Sequence of chain 32.C:
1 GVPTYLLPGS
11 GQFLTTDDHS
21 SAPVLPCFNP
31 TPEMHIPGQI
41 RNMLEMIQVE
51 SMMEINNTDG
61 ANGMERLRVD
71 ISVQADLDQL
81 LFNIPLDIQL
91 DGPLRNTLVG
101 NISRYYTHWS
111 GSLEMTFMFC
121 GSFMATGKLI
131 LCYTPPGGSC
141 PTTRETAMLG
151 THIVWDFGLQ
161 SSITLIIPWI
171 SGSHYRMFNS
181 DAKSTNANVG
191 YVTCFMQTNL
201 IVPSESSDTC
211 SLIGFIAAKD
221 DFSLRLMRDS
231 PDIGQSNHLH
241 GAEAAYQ

Sequence of chain 32.A:
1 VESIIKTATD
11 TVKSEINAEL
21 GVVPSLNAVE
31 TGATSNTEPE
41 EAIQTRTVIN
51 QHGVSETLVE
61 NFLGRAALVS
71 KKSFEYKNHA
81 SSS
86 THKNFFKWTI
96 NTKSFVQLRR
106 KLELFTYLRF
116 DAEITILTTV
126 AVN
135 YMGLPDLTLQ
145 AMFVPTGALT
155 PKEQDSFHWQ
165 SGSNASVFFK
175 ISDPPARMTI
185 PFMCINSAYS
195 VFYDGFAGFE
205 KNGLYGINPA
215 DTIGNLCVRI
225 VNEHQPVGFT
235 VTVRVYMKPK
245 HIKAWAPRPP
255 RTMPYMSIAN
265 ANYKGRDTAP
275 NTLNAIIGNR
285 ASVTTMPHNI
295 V

Binding-site contacts:
Ligand atom C5 contacts residue GLY282 of chain 32.A at 3.8 Å.
Ligand atom O5 contacts residue ASN283 of chain 32.A at 3.7 Å.
Ligand atom C10 contacts residue ASN275 of chain 32.A at 3.3 Å.
Ligand atom C2 contacts residue ASP91 of chain 32.C at 3.2 Å.
Ligand atom C11 contacts residue PRO231 of chain 32.C at 3.5 Å (hydrophobic).
Ligand atom C4 contacts residue PRO231 of chain 32.C at 3.6 Å (hydrophobic).
Ligand atom C3 contacts residue ARG104 of chain 32.C at 3.8 Å.
Ligand atom O4 contacts residue PRO231 of chain 32.C at 3.9 Å.
Ligand atom C10 contacts residue PRO231 of chain 32.C at 3.8 Å (hydrophobic).
Ligand atom O4 contacts residue ASP232 of chain 32.C at 2.8 Å (salt-bridge).
Ligand atom C4 contacts residue ASP232 of chain 32.C at 3.4 Å.
Ligand atom C11 contacts residue GLY234 of chain 32.C at 3.8 Å.
Ligand atom C6 contacts residue ASN283 of chain 32.A at 3.8 Å.
Ligand atom O2 contacts residue GLY282 of chain 32.A at 3.8 Å.
Ligand atom C5 contacts residue ASN283 of chain 32.A at 3.8 Å.
Ligand atom O4 contacts residue ASN275 of chain 32.A at 3.0 Å (h-bond).
Ligand atom O1B contacts residue ARG104 of chain 32.C at 3.0 Å (salt-bridge).
Ligand atom O6 contacts residue ASN283 of chain 32.A at 3.0 Å (h-bond).
Ligand atom C11 contacts residue ASP232 of chain 32.C at 3.6 Å.
Ligand atom C5 contacts residue ASN275 of chain 32.A at 3.5 Å.
Ligand atom O6 contacts residue PRO274 of chain 32.A at 3.6 Å.
Ligand atom O2 contacts residue PRO274 of chain 32.A at 3.4 Å.
Ligand atom N5 contacts residue ASN275 of chain 32.A at 3.4 Å (h-bond).
Ligand atom O6 contacts residue ALA273 of chain 32.A at 3.7 Å.
Ligand atom O2 contacts residue ASP91 of chain 32.C at 2.5 Å (salt-bridge).
Ligand atom C1 contacts residue ARG104 of chain 32.C at 3.8 Å.
Ligand atom O7 contacts residue PRO274 of chain 32.A at 3.6 Å.
Ligand atom O10 contacts residue ARG270 of chain 32.A at 3.6 Å.
Ligand atom O10 contacts residue ASN275 of chain 32.A at 3.0 Å (h-bond).
Ligand atom N5 contacts residue PRO231 of chain 32.C at 3.0 Å (h-bond).
Ligand atom C1 contacts residue ASN283 of chain 32.A at 3.4 Å.
Ligand atom O6 contacts residue GLY282 of chain 32.A at 3.5 Å.
Ligand atom O4 contacts residue ARG95 of chain 32.C at 3.5 Å.
Ligand atom C11 contacts residue ILE233 of chain 32.C at 3.6 Å (hydrophobic).
Ligand atom C6 contacts residue ALA273 of chain 32.A at 3.8 Å (hydrophobic).
Ligand atom C4 contacts residue ASN275 of chain 32.A at 3.7 Å.
Ligand atom C6 contacts residue GLY282 of chain 32.A at 3.6 Å.
Ligand atom C5 contacts residue PRO231 of chain 32.C at 3.7 Å (hydrophobic).
Ligand atom C5 contacts residue PRO274 of chain 32.A at 3.9 Å (hydrophobic).
Ligand atom O3 contacts residue ASP91 of chain 32.C at 3.5 Å.

A small-molecule ligand and the protein it binds are described below.
Small molecule (SMILES): CC(=O)N[C@@H]1[C@@H](O)[C@H](O[C@@H]2O[C@H](CO)[C@H](O)[C@H](O[C@]3(C(=O)O)C[C@H](O)[C@@H](NC(C)=O)[C@H]([C@H](O)[C@H](O)CO)O3)[C@H]2O)[C@@H](CO)O[C@H]1O